Binding-site contacts:
Ligand atom C5 contacts residue CYS336 of chain 1.C at 3.3 Å (hydrophobic).
Ligand atom O6 contacts residue GLY420 of chain 1.C at 2.4 Å (h-bond).
Ligand atom C8 contacts residue MET75 of chain 1.C at 3.5 Å (hydrophobic).
Ligand atom O3' contacts residue SER73 of chain 1.C at 3.1 Å (h-bond).
Ligand atom C3' contacts residue SER73 of chain 1.C at 3.2 Å.
Ligand atom N1 contacts residue CYS336 of chain 1.C at 3.0 Å (h-bond).
Ligand atom O3P contacts residue GLY370 of chain 1.C at 3.4 Å.
Ligand atom C2' contacts residue ARG327 of chain 1.C at 3.5 Å.
Ligand atom C3' contacts residue ARG327 of chain 1.C at 3.6 Å.
Ligand atom O3' contacts residue ASP369 of chain 1.C at 2.5 Å (salt-bridge).
Ligand atom O6 contacts residue GLY418 of chain 1.C at 3.5 Å.
Ligand atom O2P contacts residue GLY370 of chain 1.C at 3.5 Å (h-bond).
Ligand atom C2 contacts residue THR338 of chain 1.C at 3.5 Å.
Ligand atom C8 contacts residue ILE335 of chain 1.C at 3.5 Å (hydrophobic).
Ligand atom O3P contacts residue GLY371 of chain 1.C at 3.3 Å (h-bond).
Ligand atom C5 contacts residue ILE335 of chain 1.C at 3.5 Å (hydrophobic).
Ligand atom O2P contacts residue GLY392 of chain 1.C at 3.2 Å (h-bond).
Ligand atom O3P contacts residue SER334 of chain 1.C at 2.5 Å (h-bond).
Ligand atom C4 contacts residue CYS336 of chain 1.C at 2.5 Å (hydrophobic).
Ligand atom O5' contacts residue TYR416 of chain 1.C at 3.6 Å (h-bond).
Ligand atom C6 contacts residue GLY420 of chain 1.C at 3.6 Å.
Ligand atom O3P contacts residue GLY333 of chain 1.C at 3.3 Å.
Ligand atom N7 contacts residue ILE335 of chain 1.C at 3.4 Å.
Ligand atom C3' contacts residue ASP369 of chain 1.C at 3.4 Å.
Ligand atom O1P contacts residue SER334 of chain 1.C at 2.8 Å (h-bond).
Ligand atom N9 contacts residue CYS336 of chain 1.C at 3.3 Å (h-bond).
Ligand atom N7 contacts residue MET419 of chain 1.C at 3.2 Å (h-bond).
Ligand atom P contacts residue SER334 of chain 1.C at 3.5 Å.
Ligand atom O2' contacts residue ASP369 of chain 1.C at 2.5 Å (salt-bridge).
Ligand atom C2' contacts residue ASP369 of chain 1.C at 3.4 Å.
Ligand atom O1P contacts residue SER393 of chain 1.C at 2.8 Å (h-bond).
Ligand atom N1 contacts residue GLN446 of chain 1.C at 2.8 Å (h-bond).
Ligand atom O1P contacts residue GLY392 of chain 1.C at 3.5 Å.
Ligand atom C6 contacts residue CYS336 of chain 1.C at 3.5 Å (hydrophobic).
Ligand atom N3 contacts residue CYS336 of chain 1.C at 1.6 Å (h-bond).
Ligand atom O3' contacts residue ARG327 of chain 1.C at 3.1 Å (salt-bridge).
Ligand atom C2 contacts residue GLN446 of chain 1.C at 3.3 Å.
Ligand atom O6 contacts residue MET419 of chain 1.C at 2.9 Å (h-bond).
Ligand atom C2 contacts residue CYS336 of chain 1.C at 2.1 Å (hydrophobic).
Ligand atom O1P contacts residue TYR416 of chain 1.C at 3.2 Å (h-bond).

This protein binds this small molecule.
Small molecule (SMILES): O=c1[nH]cnc2c1ncn2[C@@H]1O[C@H](COP(=O)(O)O)[C@@H](O)[C@H]1O

Sequence of chain 1.C:
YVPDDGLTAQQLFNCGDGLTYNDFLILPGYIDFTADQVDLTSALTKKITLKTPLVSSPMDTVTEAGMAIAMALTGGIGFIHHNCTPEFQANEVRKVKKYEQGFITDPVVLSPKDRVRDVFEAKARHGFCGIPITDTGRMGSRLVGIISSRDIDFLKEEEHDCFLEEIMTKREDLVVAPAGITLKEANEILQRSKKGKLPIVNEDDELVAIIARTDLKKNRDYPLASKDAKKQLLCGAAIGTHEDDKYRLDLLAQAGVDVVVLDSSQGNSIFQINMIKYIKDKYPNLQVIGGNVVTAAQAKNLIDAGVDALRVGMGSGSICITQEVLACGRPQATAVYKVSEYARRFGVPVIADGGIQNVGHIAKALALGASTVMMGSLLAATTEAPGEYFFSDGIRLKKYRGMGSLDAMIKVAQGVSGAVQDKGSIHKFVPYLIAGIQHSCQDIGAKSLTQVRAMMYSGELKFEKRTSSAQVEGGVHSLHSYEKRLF